This small molecule binds to this protein.
Small molecule (SMILES): Nc1nc2c(ncn2[C@@H]2O[C@H](CO[P](=O)(O)O[P](=O)(O)NP(=O)(O)O)[C@@H](O)[C@H]2O)c(=O)[nH]1

Sequence of chain 1.A:
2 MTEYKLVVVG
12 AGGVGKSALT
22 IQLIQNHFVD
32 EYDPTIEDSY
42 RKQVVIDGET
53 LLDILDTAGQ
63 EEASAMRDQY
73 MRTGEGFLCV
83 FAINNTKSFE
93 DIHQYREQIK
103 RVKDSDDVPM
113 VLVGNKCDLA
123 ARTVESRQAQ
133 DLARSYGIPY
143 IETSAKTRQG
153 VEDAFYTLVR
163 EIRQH

Binding-site contacts:
Ligand atom C8 contacts residue ALA19 of chain 1.A at 3.5 Å (hydrophobic).
Ligand atom O1G contacts residue MG1 of chain 1.E at 2.0 Å.
Ligand atom O1B contacts residue SER18 of chain 1.A at 3.0 Å (h-bond).
Ligand atom O1A contacts residue SER18 of chain 1.A at 3.4 Å (h-bond).
Ligand atom O2' contacts residue ASP31 of chain 1.A at 3.2 Å (salt-bridge).
Ligand atom O1A contacts residue ALA19 of chain 1.A at 2.8 Å (h-bond).
Ligand atom O1G contacts residue THR36 of chain 1.A at 2.9 Å (h-bond).
Ligand atom O4' contacts residue LYS118 of chain 1.A at 3.2 Å (salt-bridge).
Ligand atom O6 contacts residue ALA147 of chain 1.A at 2.8 Å (h-bond).
Ligand atom C8 contacts residue GLY16 of chain 1.A at 3.6 Å.
Ligand atom O6 contacts residue ASN117 of chain 1.A at 3.3 Å (h-bond).
Ligand atom O1A contacts residue GLY16 of chain 1.A at 3.4 Å.
Ligand atom O1B contacts residue MG1 of chain 1.E at 2.1 Å.
Ligand atom PG contacts residue MG1 of chain 1.E at 3.2 Å.
Ligand atom O2B contacts residue VAL15 of chain 1.A at 3.2 Å (h-bond).
Ligand atom N2 contacts residue ASP120 of chain 1.A at 2.9 Å (salt-bridge).
Ligand atom O2' contacts residue VAL30 of chain 1.A at 2.7 Å (h-bond).
Ligand atom N7 contacts residue ASN117 of chain 1.A at 3.2 Å (h-bond).
Ligand atom O3A contacts residue GLY16 of chain 1.A at 3.2 Å (h-bond).
Ligand atom O6 contacts residue SER146 of chain 1.A at 3.5 Å.
Ligand atom O3G contacts residue LYS17 of chain 1.A at 2.7 Å (salt-bridge).
Ligand atom O2G contacts residue PRO35 of chain 1.A at 3.4 Å.
Ligand atom O1B contacts residue LYS17 of chain 1.A at 3.6 Å (salt-bridge).
Ligand atom O2' contacts residue PHE29 of chain 1.A at 3.3 Å.
Ligand atom N3B contacts residue MG1 of chain 1.E at 3.4 Å.
Ligand atom PB contacts residue MG1 of chain 1.E at 3.2 Å.
Ligand atom O2G contacts residue GLN62 of chain 1.A at 2.8 Å (h-bond).
Ligand atom O3G contacts residue GLY13 of chain 1.A at 3.4 Å.
Ligand atom O2B contacts residue LYS17 of chain 1.A at 2.9 Å (salt-bridge).
Ligand atom O6 contacts residue LYS118 of chain 1.A at 3.4 Å.
Ligand atom O6 contacts residue ASP120 of chain 1.A at 3.5 Å (salt-bridge).
Ligand atom O2B contacts residue GLY16 of chain 1.A at 3.0 Å (h-bond).
Ligand atom N1 contacts residue ASP120 of chain 1.A at 2.8 Å (salt-bridge).
Ligand atom C6 contacts residue LYS118 of chain 1.A at 3.6 Å.
Ligand atom N3B contacts residue GLY14 of chain 1.A at 3.1 Å (h-bond).
Ligand atom C3' contacts residue GLU32 of chain 1.A at 3.5 Å.
Ligand atom O3G contacts residue GLY61 of chain 1.A at 2.9 Å (h-bond).
Ligand atom O3' contacts residue ASP31 of chain 1.A at 2.8 Å (salt-bridge).
Ligand atom C2' contacts residue VAL30 of chain 1.A at 3.5 Å (hydrophobic).
Ligand atom O2B contacts residue GLY14 of chain 1.A at 3.5 Å (h-bond).